Binding-site contacts:
Ligand atom C1 contacts residue TRP67 of chain 1.A at 3.6 Å (hydrophobic).
Ligand atom C21 contacts residue TRP67 of chain 1.A at 4.1 Å (hydrophobic).
Ligand atom C2 contacts residue TRP67 of chain 1.A at 4.2 Å (hydrophobic).
Ligand atom C10 contacts residue TRP67 of chain 1.A at 4.5 Å (hydrophobic).
Ligand atom C24 contacts residue TYR319 of chain 1.A at 2.3 Å (hydrophobic).
Ligand atom C15 contacts residue ASN648 of chain 1.A at 2.4 Å.
Ligand atom C19 contacts residue LEU645 of chain 1.A at 4.4 Å (hydrophobic).
Ligand atom C19 contacts residue TRP67 of chain 1.A at 4.3 Å (hydrophobic).
Ligand atom C21 contacts residue LEU316 of chain 1.A at 4.3 Å (hydrophobic).
Ligand atom C11 contacts residue TRP67 of chain 1.A at 3.4 Å (hydrophobic).
Ligand atom C17 contacts residue ASN648 of chain 1.A at 4.4 Å.
Ligand atom C22 contacts residue TYR319 of chain 1.A at 3.1 Å (hydrophobic).
Ligand atom C7 contacts residue VAL644 of chain 1.A at 3.8 Å (hydrophobic).
Ligand atom C7 contacts residue LEU645 of chain 1.A at 3.5 Å (hydrophobic).
Ligand atom C6 contacts residue LEU645 of chain 1.A at 4.0 Å (hydrophobic).
Ligand atom C8 contacts residue LEU645 of chain 1.A at 4.2 Å (hydrophobic).
Ligand atom C22 contacts residue ILE315 of chain 1.A at 3.8 Å (hydrophobic).
Ligand atom C5 contacts residue LEU645 of chain 1.A at 4.3 Å (hydrophobic).
Ligand atom C14 contacts residue ASN648 of chain 1.A at 3.8 Å.
Ligand atom C18 contacts residue GLY312 of chain 1.A at 3.7 Å.
Ligand atom C4 contacts residue TRP641 of chain 1.A at 3.6 Å (hydrophobic).
Ligand atom C19 contacts residue SER308 of chain 1.A at 3.8 Å.
Ligand atom C23 contacts residue TYR319 of chain 1.A at 2.7 Å (hydrophobic).
Ligand atom C7 contacts residue ASN648 of chain 1.A at 4.3 Å.
Ligand atom C6 contacts residue TRP641 of chain 1.A at 3.5 Å (hydrophobic).
Ligand atom C27 contacts residue TYR319 of chain 1.A at 3.6 Å (hydrophobic).
Ligand atom C5 contacts residue TRP641 of chain 1.A at 4.0 Å (hydrophobic).
Ligand atom C19 contacts residue GLY312 of chain 1.A at 4.1 Å.
Ligand atom C6 contacts residue VAL644 of chain 1.A at 4.0 Å (hydrophobic).
Ligand atom C2 contacts residue HIS309 of chain 1.A at 4.2 Å.
Ligand atom C12 contacts residue TRP67 of chain 1.A at 3.7 Å (hydrophobic).
Ligand atom C8 contacts residue ASN648 of chain 1.A at 4.5 Å.
Ligand atom C3 contacts residue TRP641 of chain 1.A at 4.3 Å (hydrophobic).
Ligand atom O1 contacts residue TRP641 of chain 1.A at 4.1 Å.
Ligand atom C16 contacts residue ASN648 of chain 1.A at 2.9 Å.
Ligand atom C25 contacts residue TYR319 of chain 1.A at 3.4 Å (hydrophobic).

Sequence of chain 1.A:
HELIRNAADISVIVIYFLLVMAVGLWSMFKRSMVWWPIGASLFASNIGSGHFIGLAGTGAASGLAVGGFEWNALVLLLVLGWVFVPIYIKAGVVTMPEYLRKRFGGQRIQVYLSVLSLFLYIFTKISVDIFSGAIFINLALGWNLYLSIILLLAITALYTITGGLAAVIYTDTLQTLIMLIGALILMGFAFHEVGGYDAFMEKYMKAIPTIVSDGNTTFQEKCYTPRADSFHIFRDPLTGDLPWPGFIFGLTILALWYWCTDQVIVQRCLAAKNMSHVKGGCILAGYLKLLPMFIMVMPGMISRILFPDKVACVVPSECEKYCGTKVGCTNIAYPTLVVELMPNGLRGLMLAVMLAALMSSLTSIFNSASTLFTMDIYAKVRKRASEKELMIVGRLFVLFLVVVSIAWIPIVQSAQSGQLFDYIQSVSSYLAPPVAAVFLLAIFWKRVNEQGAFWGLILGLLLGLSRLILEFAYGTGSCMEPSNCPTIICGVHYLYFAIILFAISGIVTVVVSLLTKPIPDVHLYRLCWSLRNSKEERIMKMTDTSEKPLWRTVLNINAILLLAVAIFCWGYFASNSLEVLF

A protein and the small-molecule ligand that binds it are described below.
Small molecule (SMILES): CC(C)CCC[C@@H](C)[C@H]1CC[C@H]2[C@@H]3CC=C4C[C@@H](O)CC[C@]4(C)[C@H]3CC[C@]12C